A protein and the small-molecule ligand that binds it are described below.
Small molecule (SMILES): CCOCc1nc2c(N)nc3ccccc3c2n1CC(C)(C)O

Sequence of chain 1.C:
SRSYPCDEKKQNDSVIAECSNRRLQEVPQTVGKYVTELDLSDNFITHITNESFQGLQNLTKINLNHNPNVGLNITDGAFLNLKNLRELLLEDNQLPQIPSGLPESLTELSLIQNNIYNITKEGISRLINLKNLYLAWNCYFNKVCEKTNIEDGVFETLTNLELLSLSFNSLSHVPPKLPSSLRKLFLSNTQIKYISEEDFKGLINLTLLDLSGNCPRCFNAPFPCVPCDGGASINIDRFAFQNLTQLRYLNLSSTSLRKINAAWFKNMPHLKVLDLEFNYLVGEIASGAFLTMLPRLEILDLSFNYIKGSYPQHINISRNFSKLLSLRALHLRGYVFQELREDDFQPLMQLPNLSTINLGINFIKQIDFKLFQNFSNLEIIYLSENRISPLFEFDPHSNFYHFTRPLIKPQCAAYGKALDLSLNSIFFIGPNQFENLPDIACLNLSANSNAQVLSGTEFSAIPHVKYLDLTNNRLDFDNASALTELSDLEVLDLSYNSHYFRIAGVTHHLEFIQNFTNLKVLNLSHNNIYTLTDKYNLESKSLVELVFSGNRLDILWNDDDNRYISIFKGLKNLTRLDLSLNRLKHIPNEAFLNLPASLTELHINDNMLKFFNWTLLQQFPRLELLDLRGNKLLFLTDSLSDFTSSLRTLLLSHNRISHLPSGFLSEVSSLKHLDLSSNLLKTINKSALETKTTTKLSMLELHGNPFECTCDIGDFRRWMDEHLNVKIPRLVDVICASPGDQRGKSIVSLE

Binding-site contacts:
Ligand atom C8 contacts residue GLY550 of chain 1.B at 3.8 Å.
Ligand atom C16 contacts residue ASP521 of chain 1.B at 3.4 Å.
Ligand atom C7 contacts residue GLY550 of chain 1.B at 3.4 Å.
Ligand atom C16 contacts residue SO41 of chain 1.CA at 3.5 Å.
Ligand atom N3 contacts residue PHE383 of chain 1.C at 3.5 Å.
Ligand atom C15 contacts residue SO41 of chain 1.CA at 3.7 Å.
Ligand atom C1 contacts residue PHE383 of chain 1.C at 3.3 Å (hydrophobic).
Ligand atom C15 contacts residue ARG407 of chain 1.C at 3.1 Å.
Ligand atom C2 contacts residue PHE383 of chain 1.C at 3.4 Å (hydrophobic).
Ligand atom C1 contacts residue ASP521 of chain 1.B at 3.5 Å.
Ligand atom O contacts residue TYR326 of chain 1.C at 3.5 Å.
Ligand atom N contacts residue ASP521 of chain 1.B at 2.6 Å (salt-bridge).
Ligand atom N contacts residue ASP523 of chain 1.B at 3.5 Å.
Ligand atom C11 contacts residue SER330 of chain 1.C at 3.1 Å.
Ligand atom C11 contacts residue VAL356 of chain 1.C at 3.7 Å (hydrophobic).
Ligand atom C1 contacts residue ASP523 of chain 1.B at 3.7 Å.
Ligand atom C4 contacts residue THR552 of chain 1.B at 3.6 Å.
Ligand atom N1 contacts residue ASP521 of chain 1.B at 2.6 Å (salt-bridge).
Ligand atom C13 contacts residue PHE383 of chain 1.C at 3.6 Å (hydrophobic).
Ligand atom C9 contacts residue VAL356 of chain 1.C at 3.6 Å (hydrophobic).
Ligand atom C1 contacts residue SO41 of chain 1.CA at 3.5 Å.
Ligand atom N contacts residue THR552 of chain 1.B at 3.1 Å (h-bond).
Ligand atom N2 contacts residue THR552 of chain 1.B at 2.9 Å (h-bond).
Ligand atom O contacts residue GLY550 of chain 1.B at 3.5 Å (h-bond).
Ligand atom C8 contacts residue GLY354 of chain 1.C at 3.6 Å.
Ligand atom N2 contacts residue VAL551 of chain 1.B at 3.5 Å.
Ligand atom C6 contacts residue THR552 of chain 1.B at 3.8 Å.
Ligand atom C contacts residue PHE383 of chain 1.C at 3.5 Å (hydrophobic).
Ligand atom C contacts residue ASP523 of chain 1.B at 3.2 Å.
Ligand atom N1 contacts residue ASP523 of chain 1.B at 3.3 Å (salt-bridge).
Ligand atom C16 contacts residue ARG407 of chain 1.C at 3.6 Å.
Ligand atom C8 contacts residue PHE324 of chain 1.C at 3.6 Å (hydrophobic).
Ligand atom C4 contacts residue ASP523 of chain 1.B at 3.5 Å.
Ligand atom N1 contacts residue PHE383 of chain 1.C at 3.4 Å.
Ligand atom C4 contacts residue PHE383 of chain 1.C at 3.3 Å (hydrophobic).
Ligand atom C contacts residue ASP521 of chain 1.B at 3.4 Å.
Ligand atom C3 contacts residue PHE383 of chain 1.C at 3.2 Å (hydrophobic).
Ligand atom C11 contacts residue TYR326 of chain 1.C at 3.6 Å (hydrophobic).
Ligand atom C16 contacts residue PHE383 of chain 1.C at 3.7 Å (hydrophobic).
Ligand atom C14 contacts residue TYR331 of chain 1.C at 3.6 Å (hydrophobic).

Sequence of chain 1.B:
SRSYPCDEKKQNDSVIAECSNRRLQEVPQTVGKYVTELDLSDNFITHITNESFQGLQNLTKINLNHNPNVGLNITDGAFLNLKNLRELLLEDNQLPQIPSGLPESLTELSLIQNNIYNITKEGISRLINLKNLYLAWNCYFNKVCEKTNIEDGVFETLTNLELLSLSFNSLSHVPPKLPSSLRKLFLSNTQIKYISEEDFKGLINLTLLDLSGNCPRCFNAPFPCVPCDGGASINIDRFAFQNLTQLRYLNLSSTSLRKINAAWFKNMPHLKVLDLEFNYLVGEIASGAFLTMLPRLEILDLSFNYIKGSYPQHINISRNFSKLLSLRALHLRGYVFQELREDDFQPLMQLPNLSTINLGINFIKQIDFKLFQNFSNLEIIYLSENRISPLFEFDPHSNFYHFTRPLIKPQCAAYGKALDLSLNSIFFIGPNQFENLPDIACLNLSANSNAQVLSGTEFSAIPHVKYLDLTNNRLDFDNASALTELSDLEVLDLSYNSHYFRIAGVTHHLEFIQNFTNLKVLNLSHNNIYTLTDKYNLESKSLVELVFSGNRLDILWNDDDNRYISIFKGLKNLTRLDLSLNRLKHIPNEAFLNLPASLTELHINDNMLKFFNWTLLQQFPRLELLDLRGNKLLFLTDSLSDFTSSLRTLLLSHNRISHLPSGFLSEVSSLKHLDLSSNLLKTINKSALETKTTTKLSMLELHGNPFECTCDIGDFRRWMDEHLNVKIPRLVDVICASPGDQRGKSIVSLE